Binding-site contacts:
Ligand atom C1 contacts residue TYR177 of chain 1.A at 3.9 Å (hydrophobic).
Ligand atom O6 contacts residue LYS176 of chain 1.A at 3.2 Å (salt-bridge).
Ligand atom C1 contacts residue THR184 of chain 1.A at 4.5 Å.
Ligand atom C8 contacts residue ASN182 of chain 1.A at 4.4 Å.
Ligand atom O7 contacts residue ASN182 of chain 1.A at 3.4 Å (h-bond).
Ligand atom C2 contacts residue ASN182 of chain 1.A at 2.4 Å.
Ligand atom C8 contacts residue LYS181 of chain 1.A at 3.9 Å.
Ligand atom C6 contacts residue TYR177 of chain 1.A at 3.9 Å (hydrophobic).
Ligand atom C6 contacts residue LYS176 of chain 1.A at 4.2 Å.
Ligand atom O5 contacts residue ASN182 of chain 1.A at 2.3 Å (h-bond).
Ligand atom N2 contacts residue ASN182 of chain 1.A at 2.8 Å (h-bond).
Ligand atom O7 contacts residue TYR177 of chain 1.A at 3.8 Å.
Ligand atom C7 contacts residue ASN182 of chain 1.A at 3.3 Å.
Ligand atom O5 contacts residue TYR177 of chain 1.A at 3.5 Å.
Ligand atom O5 contacts residue LYS176 of chain 1.A at 4.3 Å.
Ligand atom C4 contacts residue ASN182 of chain 1.A at 4.2 Å.
Ligand atom C3 contacts residue ASN182 of chain 1.A at 3.7 Å.
Ligand atom C5 contacts residue TYR177 of chain 1.A at 4.2 Å (hydrophobic).
Ligand atom O6 contacts residue TYR177 of chain 1.A at 4.4 Å.
Ligand atom C2 contacts residue TYR177 of chain 1.A at 4.3 Å (hydrophobic).
Ligand atom C1 contacts residue ASN182 of chain 1.A at 1.4 Å.
Ligand atom C5 contacts residue ASN182 of chain 1.A at 3.6 Å.

Sequence of chain 1.A:
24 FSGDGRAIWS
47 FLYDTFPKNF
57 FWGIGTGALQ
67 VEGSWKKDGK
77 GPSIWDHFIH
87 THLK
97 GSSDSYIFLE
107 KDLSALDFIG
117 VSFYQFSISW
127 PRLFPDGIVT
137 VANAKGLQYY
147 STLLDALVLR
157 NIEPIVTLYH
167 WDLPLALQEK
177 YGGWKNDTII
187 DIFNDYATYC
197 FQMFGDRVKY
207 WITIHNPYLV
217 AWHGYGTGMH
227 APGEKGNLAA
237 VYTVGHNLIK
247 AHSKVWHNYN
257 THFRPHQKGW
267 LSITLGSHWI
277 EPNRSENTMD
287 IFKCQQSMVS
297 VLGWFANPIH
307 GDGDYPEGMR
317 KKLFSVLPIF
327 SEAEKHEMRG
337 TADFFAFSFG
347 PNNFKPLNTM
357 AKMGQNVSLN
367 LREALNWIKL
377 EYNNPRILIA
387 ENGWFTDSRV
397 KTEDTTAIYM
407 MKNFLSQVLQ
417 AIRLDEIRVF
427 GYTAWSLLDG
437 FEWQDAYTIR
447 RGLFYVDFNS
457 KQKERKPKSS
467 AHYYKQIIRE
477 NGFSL

This protein binds this small molecule.
Small molecule (SMILES): CC(=O)N[C@H]1[C@H](O[C@H]2[C@H](O)[C@@H](NC(C)=O)CO[C@@H]2CO)O[C@H](CO)[C@@H](O)[C@@H]1O